The protein below binds the small molecule below.
Small molecule (SMILES): c1ccncc1

Sequence of chain 1.A:
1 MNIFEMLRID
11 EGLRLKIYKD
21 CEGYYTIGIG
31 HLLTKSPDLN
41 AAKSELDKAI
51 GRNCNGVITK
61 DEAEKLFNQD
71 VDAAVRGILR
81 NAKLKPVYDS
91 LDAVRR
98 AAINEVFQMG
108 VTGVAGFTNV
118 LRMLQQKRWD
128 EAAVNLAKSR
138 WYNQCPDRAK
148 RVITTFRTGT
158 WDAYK

Binding-site contacts:
Ligand atom C3 contacts residue ALA99 of chain 1.A at 3.9 Å (hydrophobic).
Ligand atom C2 contacts residue VAL111 of chain 1.A at 4.1 Å (hydrophobic).
Ligand atom C5 contacts residue ALA99 of chain 1.A at 4.2 Å (hydrophobic).
Ligand atom C2 contacts residue LEU84 of chain 1.A at 4.3 Å (hydrophobic).
Ligand atom C1 contacts residue GLU102 of chain 1.A at 3.5 Å.
Ligand atom C5 contacts residue LEU118 of chain 1.A at 3.7 Å (hydrophobic).
Ligand atom C3 contacts residue LEU84 of chain 1.A at 3.9 Å (hydrophobic).
Ligand atom C4 contacts residue ALA99 of chain 1.A at 4.2 Å (hydrophobic).
Ligand atom C3 contacts residue ILE78 of chain 1.A at 4.1 Å (hydrophobic).
Ligand atom C5 contacts residue VAL87 of chain 1.A at 3.7 Å (hydrophobic).
Ligand atom C3 contacts residue TYR88 of chain 1.A at 4.0 Å (hydrophobic).
Ligand atom N1 contacts residue PHE153 of chain 1.A at 4.4 Å.
Ligand atom C4 contacts residue LEU118 of chain 1.A at 4.3 Å (hydrophobic).
Ligand atom C4 contacts residue LEU84 of chain 1.A at 3.7 Å (hydrophobic).
Ligand atom N1 contacts residue VAL111 of chain 1.A at 4.2 Å.
Ligand atom N1 contacts residue GLU102 of chain 1.A at 3.7 Å.
Ligand atom C5 contacts residue LEU121 of chain 1.A at 4.1 Å (hydrophobic).
Ligand atom C1 contacts residue VAL111 of chain 1.A at 3.6 Å (hydrophobic).
Ligand atom C2 contacts residue ALA99 of chain 1.A at 3.5 Å (hydrophobic).
Ligand atom C4 contacts residue TYR88 of chain 1.A at 3.7 Å (hydrophobic).
Ligand atom N1 contacts residue LEU121 of chain 1.A at 4.1 Å.
Ligand atom C1 contacts residue VAL103 of chain 1.A at 4.3 Å (hydrophobic).
Ligand atom C2 contacts residue ILE78 of chain 1.A at 3.9 Å (hydrophobic).
Ligand atom C1 contacts residue ALA99 of chain 1.A at 3.6 Å (hydrophobic).
Ligand atom N1 contacts residue ALA99 of chain 1.A at 3.9 Å.
Ligand atom C2 contacts residue VAL103 of chain 1.A at 3.8 Å (hydrophobic).
Ligand atom N1 contacts residue LEU118 of chain 1.A at 3.9 Å.
Ligand atom C4 contacts residue VAL87 of chain 1.A at 3.9 Å (hydrophobic).